A protein and the small-molecule ligand that binds it are described below.
Small molecule (SMILES): Cc1ncc(COP(=O)(O)O)c(CN[C@@H](CCC(=O)O)C(=O)O)c1O

Sequence of chain 1.B:
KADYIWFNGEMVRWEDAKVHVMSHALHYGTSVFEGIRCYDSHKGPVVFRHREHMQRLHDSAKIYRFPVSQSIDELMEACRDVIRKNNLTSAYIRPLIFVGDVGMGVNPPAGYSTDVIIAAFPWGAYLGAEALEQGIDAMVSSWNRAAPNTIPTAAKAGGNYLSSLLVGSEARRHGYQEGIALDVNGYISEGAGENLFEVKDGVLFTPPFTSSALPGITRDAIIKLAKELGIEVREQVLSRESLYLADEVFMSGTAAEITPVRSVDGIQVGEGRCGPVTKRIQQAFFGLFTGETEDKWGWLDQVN

Binding-site contacts:
Ligand atom N contacts residue LYS160 of chain 1.B at 3.3 Å (salt-bridge).
Ligand atom C3 contacts residue TYR165 of chain 1.B at 3.4 Å (hydrophobic).
Ligand atom C2A contacts residue ALA196 of chain 1.B at 3.4 Å (hydrophobic).
Ligand atom C3 contacts residue GLY197 of chain 1.B at 3.6 Å.
Ligand atom N1 contacts residue GLU194 of chain 1.B at 2.8 Å (salt-bridge).
Ligand atom N1 contacts residue GLU198 of chain 1.B at 3.7 Å.
Ligand atom O4P contacts residue GLY220 of chain 1.B at 3.5 Å.
Ligand atom OE1 contacts residue TYR32 of chain 2.A at 2.8 Å (h-bond).
Ligand atom C contacts residue ALA259 of chain 1.B at 3.6 Å (hydrophobic).
Ligand atom OE2 contacts residue VAL110 of chain 2.A at 3.1 Å (h-bond).
Ligand atom OXT contacts residue THR258 of chain 1.B at 2.8 Å (h-bond).
Ligand atom C4A contacts residue LYS160 of chain 1.B at 3.3 Å.
Ligand atom OE2 contacts residue GLY109 of chain 2.A at 3.3 Å.
Ligand atom O1P contacts residue GLY257 of chain 1.B at 3.6 Å.
Ligand atom P contacts residue ILE221 of chain 1.B at 3.6 Å.
Ligand atom O3 contacts residue TYR165 of chain 1.B at 2.4 Å (h-bond).
Ligand atom C4 contacts residue LEU218 of chain 1.B at 3.7 Å (hydrophobic).
Ligand atom OE2 contacts residue TYR130 of chain 1.B at 2.8 Å (h-bond).
Ligand atom OXT contacts residue ALA259 of chain 1.B at 2.7 Å (h-bond).
Ligand atom C5A contacts residue ASN199 of chain 1.B at 3.6 Å.
Ligand atom O1P contacts residue ILE221 of chain 1.B at 3.2 Å (h-bond).
Ligand atom O3 contacts residue LYS160 of chain 1.B at 3.1 Å (salt-bridge).
Ligand atom O2P contacts residue THR258 of chain 1.B at 2.7 Å (h-bond).
Ligand atom C6 contacts residue ASN199 of chain 1.B at 3.6 Å.
Ligand atom C2A contacts residue GLU194 of chain 1.B at 3.2 Å.
Ligand atom O1P contacts residue THR222 of chain 1.B at 2.8 Å (h-bond).
Ligand atom C4 contacts residue GLY197 of chain 1.B at 3.5 Å.
Ligand atom C5 contacts residue GLY197 of chain 1.B at 3.7 Å.
Ligand atom C5 contacts residue LEU218 of chain 1.B at 3.6 Å (hydrophobic).
Ligand atom N contacts residue GLY197 of chain 1.B at 3.4 Å (h-bond).
Ligand atom CD contacts residue TYR32 of chain 2.A at 3.5 Å (hydrophobic).
Ligand atom O contacts residue TYR96 of chain 1.B at 2.6 Å (h-bond).
Ligand atom C2A contacts residue ARG149 of chain 1.B at 3.4 Å.
Ligand atom O3P contacts residue GLY220 of chain 1.B at 3.5 Å.
Ligand atom O3P contacts residue ARG60 of chain 1.B at 2.9 Å (salt-bridge).
Ligand atom C6 contacts residue GLU194 of chain 1.B at 3.6 Å.
Ligand atom O contacts residue GLY39 of chain 1.B at 3.6 Å.
Ligand atom C6 contacts residue GLU198 of chain 1.B at 3.5 Å.
Ligand atom O3P contacts residue ILE221 of chain 1.B at 2.8 Å (h-bond).
Ligand atom OE1 contacts residue ARG98 of chain 1.B at 2.9 Å (salt-bridge).

Sequence of chain 2.A:
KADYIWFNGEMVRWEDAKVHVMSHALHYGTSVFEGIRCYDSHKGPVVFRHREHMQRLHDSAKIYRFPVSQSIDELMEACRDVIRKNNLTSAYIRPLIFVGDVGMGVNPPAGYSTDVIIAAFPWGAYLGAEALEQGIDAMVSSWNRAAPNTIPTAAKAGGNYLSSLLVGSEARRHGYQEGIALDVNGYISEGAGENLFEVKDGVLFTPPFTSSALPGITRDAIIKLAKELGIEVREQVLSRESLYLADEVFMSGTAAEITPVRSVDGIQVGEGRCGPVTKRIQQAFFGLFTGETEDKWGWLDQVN